The small molecule below binds the protein below.
Small molecule (SMILES): CC(=O)N[C@@H]1[C@@H](O)[C@H](O)[C@@H](CO)O[C@H]1O

Binding-site contacts:
Ligand atom N2 contacts residue GLU145 of chain 1.B at 4.3 Å.
Ligand atom C5 contacts residue ASN116 of chain 1.B at 3.3 Å.
Ligand atom C4 contacts residue ASN113 of chain 1.B at 4.2 Å.
Ligand atom C3 contacts residue THR115 of chain 1.B at 4.2 Å.
Ligand atom O5 contacts residue ASN113 of chain 1.B at 2.5 Å (h-bond).
Ligand atom C3 contacts residue ASN113 of chain 1.B at 3.7 Å.
Ligand atom O7 contacts residue THR115 of chain 1.B at 4.3 Å.
Ligand atom N2 contacts residue ASN113 of chain 1.B at 2.8 Å (h-bond).
Ligand atom O5 contacts residue VAL118 of chain 1.B at 4.3 Å.
Ligand atom C1 contacts residue ASN113 of chain 1.B at 1.4 Å.
Ligand atom C8 contacts residue ASN113 of chain 1.B at 4.2 Å.
Ligand atom O6 contacts residue ASN116 of chain 1.B at 4.2 Å.
Ligand atom C1 contacts residue ASN116 of chain 1.B at 3.4 Å.
Ligand atom C6 contacts residue ASN116 of chain 1.B at 4.2 Å.
Ligand atom O7 contacts residue GLU145 of chain 1.B at 3.2 Å (salt-bridge).
Ligand atom N2 contacts residue ASN116 of chain 1.B at 4.4 Å.
Ligand atom C2 contacts residue ASN113 of chain 1.B at 2.4 Å.
Ligand atom C3 contacts residue ASN116 of chain 1.B at 3.6 Å.
Ligand atom O7 contacts residue ASN113 of chain 1.B at 4.1 Å.
Ligand atom C6 contacts residue VAL118 of chain 1.B at 4.2 Å (hydrophobic).
Ligand atom C7 contacts residue ASN113 of chain 1.B at 3.6 Å.
Ligand atom C8 contacts residue GLU145 of chain 1.B at 3.1 Å.
Ligand atom C2 contacts residue THR115 of chain 1.B at 4.2 Å.
Ligand atom C5 contacts residue ASN113 of chain 1.B at 3.7 Å.
Ligand atom O4 contacts residue ASN116 of chain 1.B at 3.4 Å (h-bond).
Ligand atom C1 contacts residue THR115 of chain 1.B at 4.3 Å.
Ligand atom N2 contacts residue THR115 of chain 1.B at 3.5 Å.
Ligand atom C4 contacts residue ASN116 of chain 1.B at 3.9 Å.
Ligand atom C7 contacts residue GLU145 of chain 1.B at 3.3 Å.
Ligand atom O5 contacts residue ASN116 of chain 1.B at 3.7 Å.
Ligand atom C2 contacts residue ASN116 of chain 1.B at 4.0 Å.
Ligand atom C7 contacts residue THR115 of chain 1.B at 4.3 Å.

Sequence of chain 1.B:
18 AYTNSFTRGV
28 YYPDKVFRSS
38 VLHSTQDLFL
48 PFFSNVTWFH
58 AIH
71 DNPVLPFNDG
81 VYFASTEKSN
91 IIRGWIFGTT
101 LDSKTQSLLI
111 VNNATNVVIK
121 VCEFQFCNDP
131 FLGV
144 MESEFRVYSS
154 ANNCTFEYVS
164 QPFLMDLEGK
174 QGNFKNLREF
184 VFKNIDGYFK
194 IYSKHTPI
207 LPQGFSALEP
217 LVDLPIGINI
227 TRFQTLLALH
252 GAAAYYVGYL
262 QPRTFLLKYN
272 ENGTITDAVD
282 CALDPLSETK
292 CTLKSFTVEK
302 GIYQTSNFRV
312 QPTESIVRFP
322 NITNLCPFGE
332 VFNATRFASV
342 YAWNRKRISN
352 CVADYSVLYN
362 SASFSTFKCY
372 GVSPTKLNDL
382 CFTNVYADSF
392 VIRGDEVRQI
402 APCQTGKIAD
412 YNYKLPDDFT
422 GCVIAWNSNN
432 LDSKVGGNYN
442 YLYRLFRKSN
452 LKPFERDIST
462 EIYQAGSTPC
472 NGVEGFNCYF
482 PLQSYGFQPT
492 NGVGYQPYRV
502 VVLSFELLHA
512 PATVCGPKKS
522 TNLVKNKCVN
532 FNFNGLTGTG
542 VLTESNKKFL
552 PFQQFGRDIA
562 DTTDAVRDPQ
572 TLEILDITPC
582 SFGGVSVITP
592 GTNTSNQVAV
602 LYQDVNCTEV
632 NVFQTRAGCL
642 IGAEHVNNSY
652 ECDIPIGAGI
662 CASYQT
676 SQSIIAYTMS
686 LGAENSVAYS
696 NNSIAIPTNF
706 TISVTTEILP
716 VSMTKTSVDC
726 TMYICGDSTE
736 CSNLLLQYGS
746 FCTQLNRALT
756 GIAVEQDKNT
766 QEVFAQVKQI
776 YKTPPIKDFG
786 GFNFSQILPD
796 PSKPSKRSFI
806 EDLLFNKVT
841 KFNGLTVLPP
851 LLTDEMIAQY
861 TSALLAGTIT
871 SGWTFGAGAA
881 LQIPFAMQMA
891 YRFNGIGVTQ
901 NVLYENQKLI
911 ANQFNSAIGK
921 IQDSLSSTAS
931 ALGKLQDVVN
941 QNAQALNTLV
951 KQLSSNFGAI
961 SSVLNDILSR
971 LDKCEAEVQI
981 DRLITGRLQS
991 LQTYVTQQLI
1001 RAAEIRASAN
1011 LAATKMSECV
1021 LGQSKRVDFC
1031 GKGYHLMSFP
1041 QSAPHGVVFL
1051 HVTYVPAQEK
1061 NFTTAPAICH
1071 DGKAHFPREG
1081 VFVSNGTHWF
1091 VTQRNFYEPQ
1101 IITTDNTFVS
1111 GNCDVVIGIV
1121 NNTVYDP